Binding-site contacts:
Ligand atom C5 contacts residue ASN331 of chain 1.B at 3.5 Å.
Ligand atom C8 contacts residue GLN580 of chain 1.B at 4.2 Å.
Ligand atom O3 contacts residue GLN580 of chain 1.B at 4.4 Å.
Ligand atom C2 contacts residue ASN331 of chain 1.B at 2.6 Å.
Ligand atom C7 contacts residue ASN331 of chain 1.B at 3.9 Å.
Ligand atom O6 contacts residue GLN580 of chain 1.B at 3.4 Å (h-bond).
Ligand atom C3 contacts residue GLN580 of chain 1.B at 3.8 Å.
Ligand atom O5 contacts residue ASN331 of chain 1.B at 2.1 Å (h-bond).
Ligand atom C5 contacts residue GLN580 of chain 1.B at 3.3 Å.
Ligand atom C1 contacts residue ASN331 of chain 1.B at 1.3 Å.
Ligand atom C2 contacts residue GLN580 of chain 1.B at 3.3 Å.
Ligand atom O5 contacts residue PRO579 of chain 1.B at 4.1 Å.
Ligand atom C6 contacts residue ASN331 of chain 1.B at 4.2 Å.
Ligand atom O5 contacts residue GLN580 of chain 1.B at 2.7 Å (h-bond).
Ligand atom O4 contacts residue GLN580 of chain 1.B at 4.5 Å.
Ligand atom C6 contacts residue GLN580 of chain 1.B at 3.5 Å.
Ligand atom C6 contacts residue LEU582 of chain 1.B at 3.6 Å (hydrophobic).
Ligand atom O6 contacts residue ASN331 of chain 1.B at 3.6 Å.
Ligand atom O6 contacts residue PRO579 of chain 1.B at 2.6 Å (h-bond).
Ligand atom O6 contacts residue LEU582 of chain 1.B at 4.2 Å.
Ligand atom N2 contacts residue ASN331 of chain 1.B at 3.1 Å (h-bond).
Ligand atom C1 contacts residue GLN580 of chain 1.B at 3.4 Å.
Ligand atom C4 contacts residue ASN331 of chain 1.B at 4.1 Å.
Ligand atom O4 contacts residue LEU582 of chain 1.B at 4.1 Å.
Ligand atom C6 contacts residue PRO579 of chain 1.B at 3.8 Å (hydrophobic).
Ligand atom C4 contacts residue GLN580 of chain 1.B at 3.2 Å.
Ligand atom C4 contacts residue LEU582 of chain 1.B at 4.3 Å (hydrophobic).
Ligand atom C8 contacts residue ASN331 of chain 1.B at 4.2 Å.
Ligand atom C3 contacts residue ASN331 of chain 1.B at 3.8 Å.

A small-molecule ligand and the protein it binds are described below.
Small molecule (SMILES): CC(=O)N[C@@H]1[C@@H](O)[C@H](O)[C@@H](CO)O[C@H]1O

Sequence of chain 1.B:
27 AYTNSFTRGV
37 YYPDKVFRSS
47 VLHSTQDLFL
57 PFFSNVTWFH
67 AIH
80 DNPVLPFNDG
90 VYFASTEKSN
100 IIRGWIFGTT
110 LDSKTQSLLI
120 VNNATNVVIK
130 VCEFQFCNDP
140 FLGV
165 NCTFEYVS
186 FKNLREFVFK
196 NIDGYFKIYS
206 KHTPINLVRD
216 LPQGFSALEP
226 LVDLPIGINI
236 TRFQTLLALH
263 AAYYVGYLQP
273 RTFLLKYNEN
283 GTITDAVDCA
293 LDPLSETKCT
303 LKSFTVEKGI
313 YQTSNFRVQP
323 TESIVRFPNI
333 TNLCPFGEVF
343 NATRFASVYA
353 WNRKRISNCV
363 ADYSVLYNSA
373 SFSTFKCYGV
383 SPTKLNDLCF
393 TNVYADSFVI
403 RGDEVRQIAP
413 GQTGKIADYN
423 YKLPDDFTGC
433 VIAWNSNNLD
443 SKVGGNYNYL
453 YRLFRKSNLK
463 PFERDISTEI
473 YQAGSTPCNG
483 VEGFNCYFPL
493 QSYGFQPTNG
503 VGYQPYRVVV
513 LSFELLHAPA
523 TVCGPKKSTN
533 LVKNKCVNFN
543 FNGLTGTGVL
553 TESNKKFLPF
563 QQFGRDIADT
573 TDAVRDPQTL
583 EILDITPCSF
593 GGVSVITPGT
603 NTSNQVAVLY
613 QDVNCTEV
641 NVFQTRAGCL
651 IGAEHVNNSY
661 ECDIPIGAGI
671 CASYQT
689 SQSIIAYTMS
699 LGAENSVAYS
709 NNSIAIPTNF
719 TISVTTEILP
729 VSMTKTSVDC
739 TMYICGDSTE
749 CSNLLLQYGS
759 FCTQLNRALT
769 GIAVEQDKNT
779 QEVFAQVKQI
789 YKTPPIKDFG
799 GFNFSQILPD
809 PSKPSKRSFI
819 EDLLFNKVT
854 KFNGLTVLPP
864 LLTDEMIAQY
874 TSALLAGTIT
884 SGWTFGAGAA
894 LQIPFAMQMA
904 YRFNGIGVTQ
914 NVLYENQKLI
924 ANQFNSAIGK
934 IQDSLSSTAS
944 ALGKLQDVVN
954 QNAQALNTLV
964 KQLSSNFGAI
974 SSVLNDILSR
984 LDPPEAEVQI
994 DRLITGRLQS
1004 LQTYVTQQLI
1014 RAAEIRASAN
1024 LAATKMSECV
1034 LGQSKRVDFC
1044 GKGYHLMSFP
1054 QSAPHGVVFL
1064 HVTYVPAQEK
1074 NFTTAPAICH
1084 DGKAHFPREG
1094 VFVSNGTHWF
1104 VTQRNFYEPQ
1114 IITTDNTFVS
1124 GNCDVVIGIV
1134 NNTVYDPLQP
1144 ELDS